The protein below binds the small molecule below.
Small molecule (SMILES): CC(=O)N[C@@H]1[C@@H](O)[C@H](O)[C@@H](CO)O[C@H]1O

Binding-site contacts:
Ligand atom C6 contacts residue ASN133 of chain 3.A at 4.1 Å.
Ligand atom C8 contacts residue ARG255 of chain 3.A at 4.4 Å.
Ligand atom C1 contacts residue ARG255 of chain 3.A at 4.2 Å.
Ligand atom O5 contacts residue ASN133 of chain 3.A at 2.3 Å (h-bond).
Ligand atom C1 contacts residue ASN133 of chain 3.A at 1.4 Å.
Ligand atom C5 contacts residue ASN133 of chain 3.A at 3.0 Å.
Ligand atom C7 contacts residue EPE1 of chain 3.J at 4.0 Å.
Ligand atom C2 contacts residue ARG255 of chain 3.A at 4.4 Å.
Ligand atom C4 contacts residue ASN133 of chain 3.A at 4.0 Å.
Ligand atom C2 contacts residue ASN133 of chain 3.A at 2.8 Å.
Ligand atom N2 contacts residue ASN133 of chain 3.A at 3.2 Å (h-bond).
Ligand atom O6 contacts residue ASN133 of chain 3.A at 4.0 Å.
Ligand atom C7 contacts residue ASN133 of chain 3.A at 4.4 Å.
Ligand atom O6 contacts residue GLN132 of chain 3.A at 4.3 Å.
Ligand atom C3 contacts residue ASN133 of chain 3.A at 3.8 Å.
Ligand atom O7 contacts residue EPE1 of chain 3.J at 3.2 Å.
Ligand atom O5 contacts residue GLN132 of chain 3.A at 4.3 Å.

Sequence of chain 3.A:
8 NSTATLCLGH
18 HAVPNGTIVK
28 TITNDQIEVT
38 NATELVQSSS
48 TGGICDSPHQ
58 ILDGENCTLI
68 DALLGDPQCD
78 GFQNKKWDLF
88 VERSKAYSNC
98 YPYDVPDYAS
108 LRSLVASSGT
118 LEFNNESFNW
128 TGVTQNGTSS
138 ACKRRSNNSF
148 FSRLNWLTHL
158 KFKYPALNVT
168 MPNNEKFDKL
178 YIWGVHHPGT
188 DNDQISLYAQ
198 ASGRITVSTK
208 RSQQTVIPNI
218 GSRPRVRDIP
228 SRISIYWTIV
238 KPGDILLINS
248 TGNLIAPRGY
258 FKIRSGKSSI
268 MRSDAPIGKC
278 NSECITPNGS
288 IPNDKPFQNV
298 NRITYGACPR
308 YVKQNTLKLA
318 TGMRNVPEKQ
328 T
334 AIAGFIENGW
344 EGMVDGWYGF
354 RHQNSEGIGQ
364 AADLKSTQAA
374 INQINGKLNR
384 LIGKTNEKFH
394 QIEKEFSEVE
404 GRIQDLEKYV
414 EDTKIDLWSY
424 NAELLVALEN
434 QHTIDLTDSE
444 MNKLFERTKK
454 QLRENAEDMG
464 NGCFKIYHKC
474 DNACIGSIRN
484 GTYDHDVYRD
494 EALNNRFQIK